Binding-site contacts:
Ligand atom C7 contacts residue ASN710 of chain 1.B at 3.8 Å.
Ligand atom N2 contacts residue ASN710 of chain 1.B at 4.1 Å.
Ligand atom C1 contacts residue SER708 of chain 1.B at 3.5 Å.
Ligand atom O7 contacts residue ASN710 of chain 1.B at 4.4 Å.
Ligand atom O6 contacts residue ASN709 of chain 1.B at 3.2 Å (h-bond).
Ligand atom C4 contacts residue ASN709 of chain 1.B at 3.5 Å.
Ligand atom C4 contacts residue NAG1 of chain 1.M at 3.2 Å.
Ligand atom C6 contacts residue NAG1 of chain 1.M at 3.2 Å.
Ligand atom N2 contacts residue ASN709 of chain 1.B at 3.7 Å.
Ligand atom C1 contacts residue ASN710 of chain 1.B at 4.1 Å.
Ligand atom O3 contacts residue NAG1 of chain 1.M at 4.1 Å.
Ligand atom C1 contacts residue ASN709 of chain 1.B at 3.3 Å.
Ligand atom C5 contacts residue ASN709 of chain 1.B at 3.5 Å.
Ligand atom O7 contacts residue ASN709 of chain 1.B at 3.0 Å (h-bond).
Ligand atom O5 contacts residue ASN709 of chain 1.B at 2.7 Å (h-bond).
Ligand atom C7 contacts residue ASN709 of chain 1.B at 3.6 Å.
Ligand atom C5 contacts residue NAG1 of chain 1.M at 3.9 Å.
Ligand atom C3 contacts residue ASN709 of chain 1.B at 4.0 Å.
Ligand atom C2 contacts residue ASN709 of chain 1.B at 3.2 Å.
Ligand atom C3 contacts residue NAG1 of chain 1.M at 4.4 Å.
Ligand atom C8 contacts residue ASN710 of chain 1.B at 3.3 Å.
Ligand atom O5 contacts residue SER708 of chain 1.B at 3.7 Å.
Ligand atom O4 contacts residue NAG1 of chain 1.M at 3.2 Å.
Ligand atom O6 contacts residue NAG1 of chain 1.M at 2.4 Å (h-bond).
Ligand atom C6 contacts residue ASN709 of chain 1.B at 3.8 Å.

The small molecule below binds the protein below.
Small molecule (SMILES): CC(=O)N[C@@H]1[C@@H](O)[C@H](O)[C@@H](CO)O[C@H]1O

Sequence of chain 1.B:
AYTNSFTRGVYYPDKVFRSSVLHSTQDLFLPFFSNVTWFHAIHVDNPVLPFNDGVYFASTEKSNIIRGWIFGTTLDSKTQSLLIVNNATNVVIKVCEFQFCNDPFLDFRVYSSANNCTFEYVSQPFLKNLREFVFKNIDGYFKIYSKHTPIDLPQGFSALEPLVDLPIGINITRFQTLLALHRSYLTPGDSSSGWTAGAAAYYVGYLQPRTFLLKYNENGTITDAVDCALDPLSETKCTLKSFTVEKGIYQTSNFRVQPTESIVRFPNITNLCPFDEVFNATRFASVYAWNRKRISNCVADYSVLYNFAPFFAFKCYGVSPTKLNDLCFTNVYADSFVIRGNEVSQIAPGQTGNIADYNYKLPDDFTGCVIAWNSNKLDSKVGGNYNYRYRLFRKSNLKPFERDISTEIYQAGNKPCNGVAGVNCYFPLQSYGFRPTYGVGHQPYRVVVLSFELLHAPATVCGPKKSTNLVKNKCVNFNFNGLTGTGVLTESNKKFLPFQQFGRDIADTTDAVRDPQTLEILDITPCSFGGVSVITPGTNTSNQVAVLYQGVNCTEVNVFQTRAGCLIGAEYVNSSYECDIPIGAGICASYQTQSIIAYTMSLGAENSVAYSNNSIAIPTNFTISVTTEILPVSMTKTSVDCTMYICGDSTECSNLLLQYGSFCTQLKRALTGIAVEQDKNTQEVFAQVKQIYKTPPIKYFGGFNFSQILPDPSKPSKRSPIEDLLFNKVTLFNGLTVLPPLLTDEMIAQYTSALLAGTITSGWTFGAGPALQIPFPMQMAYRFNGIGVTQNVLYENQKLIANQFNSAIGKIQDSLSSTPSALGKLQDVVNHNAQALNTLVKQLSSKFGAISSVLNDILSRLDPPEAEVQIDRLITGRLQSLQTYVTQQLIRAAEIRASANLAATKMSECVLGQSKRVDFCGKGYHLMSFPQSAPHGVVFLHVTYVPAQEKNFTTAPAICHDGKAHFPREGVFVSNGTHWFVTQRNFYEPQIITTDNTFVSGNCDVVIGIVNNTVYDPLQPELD